Binding-site contacts:
Ligand atom O12 contacts residue MET128 of chain 1.B at 2.8 Å (h-bond).
Ligand atom O12 contacts residue MET55 of chain 1.B at 3.7 Å.
Ligand atom O13 contacts residue ALA74 of chain 1.B at 4.2 Å.
Ligand atom O12 contacts residue ALA74 of chain 1.B at 3.4 Å.
Ligand atom N11 contacts residue LEU181 of chain 1.B at 3.7 Å.
Ligand atom O12 contacts residue VAL126 of chain 1.B at 3.7 Å.
Ligand atom C7 contacts residue ALA74 of chain 1.B at 4.1 Å (hydrophobic).
Ligand atom C4 contacts residue VAL63 of chain 1.B at 4.2 Å (hydrophobic).
Ligand atom N11 contacts residue MET128 of chain 1.B at 3.3 Å.
Ligand atom C5 contacts residue MET128 of chain 1.B at 4.1 Å (hydrophobic).
Ligand atom C2 contacts residue TYR125 of chain 1.B at 3.7 Å (hydrophobic).
Ligand atom C6 contacts residue VAL63 of chain 1.B at 3.9 Å (hydrophobic).
Ligand atom C5 contacts residue MET55 of chain 1.B at 4.3 Å (hydrophobic).
Ligand atom N11 contacts residue TYR125 of chain 1.B at 4.2 Å.
Ligand atom O13 contacts residue LEU181 of chain 1.B at 3.4 Å.
Ligand atom C9 contacts residue LEU181 of chain 1.B at 3.8 Å (hydrophobic).
Ligand atom C7 contacts residue LEU181 of chain 1.B at 3.7 Å (hydrophobic).
Ligand atom C2 contacts residue VAL63 of chain 1.B at 3.8 Å (hydrophobic).
Ligand atom C10 contacts residue VAL126 of chain 1.B at 3.8 Å (hydrophobic).
Ligand atom C9 contacts residue TYR125 of chain 1.B at 4.2 Å (hydrophobic).
Ligand atom C10 contacts residue MET128 of chain 1.B at 3.5 Å (hydrophobic).
Ligand atom N11 contacts residue VAL126 of chain 1.B at 3.0 Å (h-bond).
Ligand atom O12 contacts residue TYR127 of chain 1.B at 3.5 Å.
Ligand atom C8 contacts residue LEU181 of chain 1.B at 3.3 Å (hydrophobic).
Ligand atom C8 contacts residue VAL63 of chain 1.B at 3.9 Å (hydrophobic).
Ligand atom C10 contacts residue LEU181 of chain 1.B at 4.2 Å (hydrophobic).
Ligand atom C7 contacts residue VAL63 of chain 1.B at 4.2 Å (hydrophobic).
Ligand atom C1 contacts residue VAL109 of chain 1.B at 4.3 Å (hydrophobic).
Ligand atom C3 contacts residue MET55 of chain 1.B at 4.3 Å (hydrophobic).
Ligand atom C1 contacts residue TYR125 of chain 1.B at 3.8 Å (hydrophobic).
Ligand atom C4 contacts residue LEU181 of chain 1.B at 4.0 Å (hydrophobic).
Ligand atom C1 contacts residue LEU181 of chain 1.B at 3.9 Å (hydrophobic).
Ligand atom C3 contacts residue LEU181 of chain 1.B at 4.4 Å (hydrophobic).
Ligand atom C2 contacts residue LYS76 of chain 1.B at 3.9 Å.
Ligand atom C10 contacts residue ALA74 of chain 1.B at 3.5 Å (hydrophobic).
Ligand atom C6 contacts residue LEU181 of chain 1.B at 3.7 Å (hydrophobic).
Ligand atom C1 contacts residue SER191 of chain 1.B at 4.0 Å.
Ligand atom N11 contacts residue ALA74 of chain 1.B at 3.7 Å.
Ligand atom C7 contacts residue MET128 of chain 1.B at 4.3 Å (hydrophobic).
Ligand atom O13 contacts residue VAL63 of chain 1.B at 4.3 Å.

Sequence of chain 1.B:
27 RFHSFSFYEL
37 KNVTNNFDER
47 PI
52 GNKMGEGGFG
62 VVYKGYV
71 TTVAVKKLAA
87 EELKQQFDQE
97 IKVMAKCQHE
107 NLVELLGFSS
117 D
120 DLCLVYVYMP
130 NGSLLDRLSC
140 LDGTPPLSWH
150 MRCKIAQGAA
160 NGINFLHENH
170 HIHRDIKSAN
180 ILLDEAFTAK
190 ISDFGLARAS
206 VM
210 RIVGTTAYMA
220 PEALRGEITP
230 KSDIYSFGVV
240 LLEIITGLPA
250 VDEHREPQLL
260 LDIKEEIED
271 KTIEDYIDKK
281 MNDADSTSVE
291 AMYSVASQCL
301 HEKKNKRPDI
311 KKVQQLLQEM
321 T

The protein below binds the small molecule below.
Small molecule (SMILES): CC(C)Oc1ccccc1C(N)=O